Binding-site contacts:
Ligand atom C8 contacts residue ASN154 of chain 60.C at 2.3 Å.
Ligand atom O5 contacts residue THR156 of chain 60.C at 4.0 Å.
Ligand atom O6 contacts residue THR156 of chain 60.C at 2.7 Å (h-bond).
Ligand atom O7 contacts residue GLY150 of chain 60.C at 4.2 Å.
Ligand atom O7 contacts residue ASN154 of chain 60.C at 2.1 Å (h-bond).
Ligand atom O5 contacts residue ASN154 of chain 60.C at 4.1 Å.
Ligand atom C2 contacts residue ASN154 of chain 60.C at 3.6 Å.
Ligand atom C1 contacts residue ASN154 of chain 60.C at 3.0 Å.
Ligand atom C6 contacts residue THR156 of chain 60.C at 3.7 Å.
Ligand atom O7 contacts residue VAL153 of chain 60.C at 4.1 Å.
Ligand atom N2 contacts residue ASN154 of chain 60.C at 3.2 Å (h-bond).
Ligand atom C5 contacts residue THR156 of chain 60.C at 4.1 Å.
Ligand atom C7 contacts residue ASN154 of chain 60.C at 2.2 Å.
Ligand atom C1 contacts residue THR156 of chain 60.C at 4.2 Å.

Sequence of chain 60.C:
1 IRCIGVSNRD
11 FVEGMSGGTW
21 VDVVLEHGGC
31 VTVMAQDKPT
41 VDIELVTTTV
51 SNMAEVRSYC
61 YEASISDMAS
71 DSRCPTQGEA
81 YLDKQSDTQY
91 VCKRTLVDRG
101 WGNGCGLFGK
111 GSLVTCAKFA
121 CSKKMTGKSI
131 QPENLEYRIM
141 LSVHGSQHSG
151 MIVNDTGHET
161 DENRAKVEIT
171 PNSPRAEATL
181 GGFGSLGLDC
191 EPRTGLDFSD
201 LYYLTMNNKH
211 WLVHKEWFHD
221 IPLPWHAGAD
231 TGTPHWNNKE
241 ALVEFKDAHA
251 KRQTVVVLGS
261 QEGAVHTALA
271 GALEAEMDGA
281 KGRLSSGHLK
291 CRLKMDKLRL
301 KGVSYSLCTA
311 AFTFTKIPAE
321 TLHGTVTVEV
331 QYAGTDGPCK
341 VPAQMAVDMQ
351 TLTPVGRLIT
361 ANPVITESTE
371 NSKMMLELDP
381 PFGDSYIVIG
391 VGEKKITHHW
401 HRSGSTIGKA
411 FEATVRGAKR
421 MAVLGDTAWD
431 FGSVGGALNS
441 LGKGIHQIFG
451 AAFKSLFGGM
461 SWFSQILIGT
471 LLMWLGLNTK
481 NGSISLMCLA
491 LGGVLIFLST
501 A

This protein binds this small molecule.
Small molecule (SMILES): CC(=O)N[C@H]1[C@H](O[C@H]2[C@H](O)[C@@H](NC(C)=O)CO[C@@H]2CO)O[C@H](CO)[C@@H](O)[C@@H]1O